Binding-site contacts:
Ligand atom C02 contacts residue PHE128 of chain 1.A at 3.9 Å (hydrophobic).
Ligand atom N21 contacts residue LEU60 of chain 1.A at 3.8 Å.
Ligand atom C02 contacts residue ASP190 of chain 1.A at 3.4 Å.
Ligand atom C16 contacts residue MET178 of chain 1.A at 3.7 Å (hydrophobic).
Ligand atom O01 contacts residue ILE189 of chain 1.A at 3.9 Å.
Ligand atom C14 contacts residue ASN133 of chain 1.A at 3.8 Å.
Ligand atom C09 contacts residue PHE128 of chain 1.A at 3.7 Å (hydrophobic).
Ligand atom C17 contacts residue LEU60 of chain 1.A at 3.7 Å (hydrophobic).
Ligand atom C16 contacts residue ASN133 of chain 1.A at 3.8 Å.
Ligand atom O03 contacts residue LYS83 of chain 1.A at 2.8 Å (salt-bridge).
Ligand atom C08 contacts residue VAL81 of chain 1.A at 3.9 Å (hydrophobic).
Ligand atom S15 contacts residue HIS175 of chain 1.A at 3.7 Å.
Ligand atom O03 contacts residue ASP190 of chain 1.A at 3.4 Å.
Ligand atom N12 contacts residue MET178 of chain 1.A at 3.7 Å.
Ligand atom C07 contacts residue MET178 of chain 1.A at 3.8 Å (hydrophobic).
Ligand atom C05 contacts residue ILE189 of chain 1.A at 3.5 Å (hydrophobic).
Ligand atom C13 contacts residue LEU60 of chain 1.A at 3.9 Å (hydrophobic).
Ligand atom C11 contacts residue VAL68 of chain 1.A at 3.9 Å (hydrophobic).
Ligand atom N21 contacts residue ASN133 of chain 1.A at 3.3 Å (h-bond).
Ligand atom O01 contacts residue PHE128 of chain 1.A at 3.4 Å.
Ligand atom C07 contacts residue VAL81 of chain 1.A at 3.9 Å (hydrophobic).
Ligand atom S15 contacts residue LEU60 of chain 1.A at 3.8 Å.
Ligand atom N10 contacts residue ILE189 of chain 1.A at 3.7 Å.
Ligand atom C09 contacts residue ILE189 of chain 1.A at 3.9 Å (hydrophobic).
Ligand atom C18 contacts residue ILE131 of chain 1.A at 3.0 Å (hydrophobic).
Ligand atom N10 contacts residue VAL68 of chain 1.A at 3.7 Å.
Ligand atom C17 contacts residue ILE131 of chain 1.A at 3.7 Å (hydrophobic).
Ligand atom C04 contacts residue ILE189 of chain 1.A at 3.9 Å (hydrophobic).
Ligand atom C19 contacts residue ASN133 of chain 1.A at 3.8 Å.
Ligand atom C18 contacts residue TYR130 of chain 1.A at 3.8 Å (hydrophobic).
Ligand atom C20 contacts residue ASN133 of chain 1.A at 3.6 Å.
Ligand atom C06 contacts residue ILE189 of chain 1.A at 3.6 Å (hydrophobic).
Ligand atom O01 contacts residue ASP190 of chain 1.A at 2.9 Å (salt-bridge).
Ligand atom C14 contacts residue LEU60 of chain 1.A at 3.6 Å (hydrophobic).
Ligand atom C19 contacts residue TYR130 of chain 1.A at 3.6 Å (hydrophobic).
Ligand atom C16 contacts residue LEU60 of chain 1.A at 3.8 Å (hydrophobic).
Ligand atom C02 contacts residue LYS83 of chain 1.A at 3.7 Å.
Ligand atom C19 contacts residue ILE131 of chain 1.A at 3.6 Å (hydrophobic).
Ligand atom C17 contacts residue MET178 of chain 1.A at 3.3 Å (hydrophobic).
Ligand atom C05 contacts residue VAL68 of chain 1.A at 3.8 Å (hydrophobic).

The small molecule below binds the protein below.
Small molecule (SMILES): O=C(O)c1cccc(Nc2nc(-c3ccccn3)cs2)c1

Sequence of chain 1.A:
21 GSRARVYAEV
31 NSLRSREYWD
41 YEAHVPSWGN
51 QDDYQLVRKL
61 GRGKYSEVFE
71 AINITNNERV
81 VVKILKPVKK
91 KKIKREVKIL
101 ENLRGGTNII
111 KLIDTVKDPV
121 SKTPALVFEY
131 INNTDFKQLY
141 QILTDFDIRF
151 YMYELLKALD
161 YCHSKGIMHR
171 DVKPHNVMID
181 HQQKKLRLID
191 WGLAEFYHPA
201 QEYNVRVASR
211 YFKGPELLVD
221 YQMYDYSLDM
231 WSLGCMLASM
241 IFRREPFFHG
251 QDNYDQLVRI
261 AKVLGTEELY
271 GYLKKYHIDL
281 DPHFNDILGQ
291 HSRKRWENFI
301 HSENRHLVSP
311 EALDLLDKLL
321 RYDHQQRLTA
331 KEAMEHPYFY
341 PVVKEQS